Sequence of chain 1.PA:
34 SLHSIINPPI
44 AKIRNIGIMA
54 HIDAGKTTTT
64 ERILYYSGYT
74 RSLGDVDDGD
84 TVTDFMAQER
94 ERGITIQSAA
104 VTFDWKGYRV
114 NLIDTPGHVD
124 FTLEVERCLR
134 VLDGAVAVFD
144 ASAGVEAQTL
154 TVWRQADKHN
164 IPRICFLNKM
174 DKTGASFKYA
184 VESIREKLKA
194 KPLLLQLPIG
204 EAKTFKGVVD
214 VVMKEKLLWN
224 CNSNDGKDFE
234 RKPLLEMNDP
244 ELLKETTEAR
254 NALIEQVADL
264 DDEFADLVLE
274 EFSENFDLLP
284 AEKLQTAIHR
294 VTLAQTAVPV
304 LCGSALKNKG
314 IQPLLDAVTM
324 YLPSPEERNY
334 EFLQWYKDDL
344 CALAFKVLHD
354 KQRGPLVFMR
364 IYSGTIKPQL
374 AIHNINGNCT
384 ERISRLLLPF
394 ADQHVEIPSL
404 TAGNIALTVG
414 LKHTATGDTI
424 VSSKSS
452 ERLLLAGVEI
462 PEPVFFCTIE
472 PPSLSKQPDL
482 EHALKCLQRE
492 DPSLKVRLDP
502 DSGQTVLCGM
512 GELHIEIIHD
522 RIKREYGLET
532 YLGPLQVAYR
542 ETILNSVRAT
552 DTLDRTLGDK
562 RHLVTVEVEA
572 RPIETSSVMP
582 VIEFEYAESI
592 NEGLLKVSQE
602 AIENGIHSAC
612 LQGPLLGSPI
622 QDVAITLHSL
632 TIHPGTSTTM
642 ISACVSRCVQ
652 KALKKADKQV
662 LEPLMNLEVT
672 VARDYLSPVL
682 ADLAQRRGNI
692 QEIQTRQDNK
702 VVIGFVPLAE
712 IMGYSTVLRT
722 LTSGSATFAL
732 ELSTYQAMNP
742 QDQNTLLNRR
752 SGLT

This small molecule binds to this protein.
Small molecule (SMILES): Nc1nc2c(ncn2[C@@H]2O[C@H](CO[P](=O)(O)O[P](=O)(O)NP(=O)(O)O)[C@@H](O)[C@H]2O)c(=O)[nH]1

Binding-site contacts:
Ligand atom O6 contacts residue LEU309 of chain 1.PA at 3.5 Å (h-bond).
Ligand atom PB contacts residue LYS59 of chain 1.PA at 3.6 Å.
Ligand atom O3A contacts residue GLY58 of chain 1.PA at 2.9 Å (h-bond).
Ligand atom O6 contacts residue ASP174 of chain 1.PA at 3.4 Å (salt-bridge).
Ligand atom O2B contacts residue MG1 of chain 1.UJ at 2.0 Å.
Ligand atom O6 contacts residue LYS172 of chain 1.PA at 3.4 Å.
Ligand atom N1 contacts residue ASP174 of chain 1.PA at 2.6 Å (salt-bridge).
Ligand atom O3G contacts residue PRO119 of chain 1.PA at 2.9 Å (h-bond).
Ligand atom C6 contacts residue LYS172 of chain 1.PA at 3.5 Å.
Ligand atom C5' contacts residue ASP56 of chain 1.PA at 3.4 Å.
Ligand atom PB contacts residue GLY58 of chain 1.PA at 3.6 Å.
Ligand atom O2B contacts residue LYS59 of chain 1.PA at 3.5 Å (salt-bridge).
Ligand atom O1B contacts residue ALA57 of chain 1.PA at 3.2 Å (h-bond).
Ligand atom O2G contacts residue PRO119 of chain 1.PA at 3.4 Å (h-bond).
Ligand atom O3G contacts residue LYS59 of chain 1.PA at 2.8 Å (salt-bridge).
Ligand atom N3B contacts residue MG1 of chain 1.UJ at 3.4 Å.
Ligand atom O2B contacts residue THR60 of chain 1.PA at 2.9 Å (h-bond).
Ligand atom C2 contacts residue ASP174 of chain 1.PA at 3.5 Å.
Ligand atom O3G contacts residue ILE55 of chain 1.PA at 3.6 Å.
Ligand atom C6 contacts residue LEU309 of chain 1.PA at 3.4 Å (hydrophobic).
Ligand atom N3 contacts residue LEU309 of chain 1.PA at 3.5 Å.
Ligand atom O2G contacts residue MG1 of chain 1.UJ at 2.0 Å.
Ligand atom O6 contacts residue SER307 of chain 1.PA at 3.2 Å (h-bond).
Ligand atom O1B contacts residue GLY58 of chain 1.PA at 3.1 Å (h-bond).
Ligand atom C5 contacts residue LEU309 of chain 1.PA at 3.5 Å (hydrophobic).
Ligand atom O1G contacts residue THR98 of chain 1.PA at 3.6 Å (h-bond).
Ligand atom O1A contacts residue THR61 of chain 1.PA at 2.7 Å (h-bond).
Ligand atom O6 contacts residue ASN171 of chain 1.PA at 2.9 Å (h-bond).
Ligand atom O3G contacts residue HIS54 of chain 1.PA at 3.5 Å (h-bond).
Ligand atom PB contacts residue MG1 of chain 1.UJ at 3.3 Å.
Ligand atom O1A contacts residue GLY58 of chain 1.PA at 3.3 Å.
Ligand atom PG contacts residue MG1 of chain 1.UJ at 3.3 Å.
Ligand atom O2G contacts residue THR98 of chain 1.PA at 2.9 Å (h-bond).
Ligand atom N3B contacts residue ASP56 of chain 1.PA at 3.1 Å (salt-bridge).
Ligand atom N2 contacts residue ASP174 of chain 1.PA at 3.5 Å (salt-bridge).
Ligand atom C6 contacts residue ASP174 of chain 1.PA at 3.4 Å.
Ligand atom O1B contacts residue LYS59 of chain 1.PA at 2.9 Å (salt-bridge).
Ligand atom O1A contacts residue THR60 of chain 1.PA at 3.4 Å (h-bond).
Ligand atom C2 contacts residue LEU309 of chain 1.PA at 3.5 Å (hydrophobic).
Ligand atom O1G contacts residue HIS121 of chain 1.PA at 3.2 Å (h-bond).